This small molecule binds to this protein.
Small molecule (SMILES): Cc1nnc(S)[nH]1

Sequence of chain 1.A:
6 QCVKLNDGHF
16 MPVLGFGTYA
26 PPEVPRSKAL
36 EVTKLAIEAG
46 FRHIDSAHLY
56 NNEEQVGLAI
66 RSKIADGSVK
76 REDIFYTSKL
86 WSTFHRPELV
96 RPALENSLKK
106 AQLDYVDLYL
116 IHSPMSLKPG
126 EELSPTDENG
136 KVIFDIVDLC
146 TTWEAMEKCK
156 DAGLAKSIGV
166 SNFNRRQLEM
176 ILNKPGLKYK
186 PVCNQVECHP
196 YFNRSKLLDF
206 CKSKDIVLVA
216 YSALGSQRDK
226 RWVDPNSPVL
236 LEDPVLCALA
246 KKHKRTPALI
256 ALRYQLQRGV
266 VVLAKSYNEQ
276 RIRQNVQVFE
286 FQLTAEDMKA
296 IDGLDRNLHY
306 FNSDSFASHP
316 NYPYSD

Binding-site contacts:
Ligand atom CAE contacts residue TYR55 of chain 1.A at 4.1 Å (hydrophobic).
Ligand atom SAF contacts residue TYR24 of chain 1.A at 3.3 Å.
Ligand atom CAB contacts residue NAP1 of chain 1.B at 3.2 Å.
Ligand atom SAF contacts residue TYR55 of chain 1.A at 3.6 Å.
Ligand atom NAA contacts residue LEU54 of chain 1.A at 4.4 Å.
Ligand atom CAB contacts residue TYR55 of chain 1.A at 3.1 Å (hydrophobic).
Ligand atom NAD contacts residue LEU54 of chain 1.A at 4.3 Å.
Ligand atom CAE contacts residue LEU54 of chain 1.A at 3.9 Å (hydrophobic).
Ligand atom NAC contacts residue TYR55 of chain 1.A at 2.1 Å (h-bond).
Ligand atom CAE contacts residue NAP1 of chain 1.B at 3.4 Å.
Ligand atom CAG contacts residue HIS117 of chain 1.A at 3.5 Å.
Ligand atom NAD contacts residue NAP1 of chain 1.B at 3.0 Å.
Ligand atom CAG contacts residue LEU54 of chain 1.A at 3.7 Å (hydrophobic).
Ligand atom CAG contacts residue NAP1 of chain 1.B at 3.6 Å.
Ligand atom NAC contacts residue HIS117 of chain 1.A at 3.4 Å (h-bond).
Ligand atom NAA contacts residue NAP1 of chain 1.B at 3.4 Å.
Ligand atom NAA contacts residue TYR55 of chain 1.A at 4.0 Å.
Ligand atom CAG contacts residue YY21 of chain 1.C at 3.5 Å.
Ligand atom NAD contacts residue TYR55 of chain 1.A at 2.9 Å (h-bond).
Ligand atom NAD contacts residue HIS117 of chain 1.A at 2.6 Å (h-bond).
Ligand atom SAF contacts residue NAP1 of chain 1.B at 3.2 Å.
Ligand atom NAC contacts residue NAP1 of chain 1.B at 2.9 Å.
Ligand atom CAE contacts residue HIS117 of chain 1.A at 3.4 Å.